Sequence of chain 7.B:
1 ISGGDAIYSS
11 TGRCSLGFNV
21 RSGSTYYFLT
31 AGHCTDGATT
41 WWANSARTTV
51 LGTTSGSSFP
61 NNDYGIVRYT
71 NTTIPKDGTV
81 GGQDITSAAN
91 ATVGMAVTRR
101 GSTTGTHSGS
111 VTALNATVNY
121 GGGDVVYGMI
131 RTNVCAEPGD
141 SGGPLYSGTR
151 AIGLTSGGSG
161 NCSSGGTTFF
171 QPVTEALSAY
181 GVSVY

Binding-site contacts:
Ligand atom O contacts residue PRO138 of chain 7.B at 3.6 Å.
Ligand atom CB contacts residue SER141 of chain 7.B at 2.8 Å.
Ligand atom O contacts residue ASP140 of chain 7.B at 3.7 Å.
Ligand atom CE1 contacts residue LEU1 of chain 7.BA at 1.3 Å (hydrophobic).
Ligand atom CA contacts residue LEU1 of chain 7.BA at 0.1 Å (hydrophobic).
Ligand atom OH contacts residue ALA136 of chain 7.B at 3.3 Å (h-bond).
Ligand atom CE1 contacts residue GLY157 of chain 7.B at 3.7 Å.
Ligand atom N contacts residue GOL1 of chain 7.DA at 2.4 Å (h-bond).
Ligand atom C contacts residue LEU1 of chain 7.BA at 0.0 Å (hydrophobic).
Ligand atom CG contacts residue LEU1 of chain 7.BA at 1.1 Å (hydrophobic).
Ligand atom CD1 contacts residue LEU1 of chain 7.BA at 0.4 Å (hydrophobic).
Ligand atom OH contacts residue GLY158 of chain 7.B at 3.4 Å.
Ligand atom CB contacts residue LEU1 of chain 7.BA at 0.7 Å (hydrophobic).
Ligand atom C contacts residue SER141 of chain 7.B at 1.7 Å.
Ligand atom OXT contacts residue SER141 of chain 7.B at 2.3 Å (h-bond).
Ligand atom C contacts residue HIS33 of chain 7.B at 3.7 Å.
Ligand atom CB contacts residue GLU137 of chain 7.B at 3.6 Å.
Ligand atom CZ contacts residue LEU1 of chain 7.BA at 2.2 Å (hydrophobic).
Ligand atom O contacts residue LEU1 of chain 7.BA at 0.0 Å (h-bond).
Ligand atom CD1 contacts residue ALA136 of chain 7.B at 3.7 Å (hydrophobic).
Ligand atom CD1 contacts residue GLY157 of chain 7.B at 3.6 Å.
Ligand atom OH contacts residue GLY160 of chain 7.B at 3.2 Å (h-bond).
Ligand atom CZ contacts residue ALA136 of chain 7.B at 3.2 Å (hydrophobic).
Ligand atom CD2 contacts residue GLU137 of chain 7.B at 3.5 Å.
Ligand atom O contacts residue SER141 of chain 7.B at 2.4 Å (h-bond).
Ligand atom OXT contacts residue LEU1 of chain 7.BA at 0.0 Å (h-bond).
Ligand atom OXT contacts residue HIS33 of chain 7.B at 2.7 Å (h-bond).
Ligand atom N contacts residue SER141 of chain 7.B at 2.8 Å (h-bond).
Ligand atom CA contacts residue SER141 of chain 7.B at 2.5 Å.
Ligand atom CE1 contacts residue GLY158 of chain 7.B at 3.6 Å.
Ligand atom O contacts residue GLY139 of chain 7.B at 2.7 Å (h-bond).
Ligand atom N contacts residue SER156 of chain 7.B at 3.5 Å (h-bond).
Ligand atom CE2 contacts residue LEU1 of chain 7.BA at 2.4 Å (hydrophobic).
Ligand atom OH contacts residue LEU1 of chain 7.BA at 3.6 Å.
Ligand atom N contacts residue LEU1 of chain 7.BA at 0.0 Å (h-bond).
Ligand atom CE1 contacts residue ALA136 of chain 7.B at 3.5 Å (hydrophobic).
Ligand atom OH contacts residue SER159 of chain 7.B at 3.4 Å.
Ligand atom CD2 contacts residue LEU1 of chain 7.BA at 1.9 Å (hydrophobic).
Ligand atom CD2 contacts residue PRO138 of chain 7.B at 3.4 Å (hydrophobic).
Ligand atom CE2 contacts residue ALA136 of chain 7.B at 3.7 Å (hydrophobic).

A protein and the small-molecule ligand that binds it are described below.
Small molecule (SMILES): N[C@@H](Cc1ccc(O)cc1)C(=O)O